Sequence of chain 1.B:
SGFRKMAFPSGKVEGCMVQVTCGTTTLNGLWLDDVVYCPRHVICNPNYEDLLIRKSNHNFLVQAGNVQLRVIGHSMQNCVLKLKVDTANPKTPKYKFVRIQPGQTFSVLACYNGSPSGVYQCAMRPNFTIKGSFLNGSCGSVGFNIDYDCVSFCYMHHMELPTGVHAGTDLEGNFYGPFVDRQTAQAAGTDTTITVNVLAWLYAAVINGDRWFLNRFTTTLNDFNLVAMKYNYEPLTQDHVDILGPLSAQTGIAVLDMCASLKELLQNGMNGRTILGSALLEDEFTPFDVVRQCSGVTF

Binding-site contacts:
Ligand atom C9 contacts residue GLU166 of chain 1.A at 3.5 Å.
Ligand atom CL contacts residue HIS164 of chain 1.A at 3.6 Å.
Ligand atom N3 contacts residue SER144 of chain 1.A at 3.7 Å.
Ligand atom C20 contacts residue GLN189 of chain 1.A at 3.6 Å.
Ligand atom C17 contacts residue HIS41 of chain 1.A at 3.9 Å.
Ligand atom C17 contacts residue HIS164 of chain 1.A at 3.3 Å.
Ligand atom C11 contacts residue LEU141 of chain 1.A at 3.6 Å (hydrophobic).
Ligand atom C9 contacts residue PHE140 of chain 1.A at 3.6 Å (hydrophobic).
Ligand atom C8 contacts residue CYS145 of chain 1.A at 3.7 Å (hydrophobic).
Ligand atom C18 contacts residue MET49 of chain 1.A at 3.6 Å (hydrophobic).
Ligand atom C9 contacts residue LEU141 of chain 1.A at 3.7 Å (hydrophobic).
Ligand atom N3 contacts residue HIS163 of chain 1.A at 2.8 Å (h-bond).
Ligand atom C20 contacts residue MET49 of chain 1.A at 3.9 Å (hydrophobic).
Ligand atom C9 contacts residue HIS163 of chain 1.A at 3.8 Å.
Ligand atom C3 contacts residue GLU166 of chain 1.A at 3.8 Å.
Ligand atom C18 contacts residue HIS164 of chain 1.A at 3.9 Å.
Ligand atom C8 contacts residue MET165 of chain 1.A at 3.9 Å (hydrophobic).
Ligand atom C8 contacts residue GLU166 of chain 1.A at 3.7 Å.
Ligand atom C13 contacts residue ASN142 of chain 1.A at 3.9 Å.
Ligand atom CL contacts residue HIS41 of chain 1.A at 3.5 Å.
Ligand atom C1 contacts residue GLU166 of chain 1.A at 4.0 Å.
Ligand atom C12 contacts residue ASN142 of chain 1.A at 3.7 Å.
Ligand atom O3 contacts residue MET165 of chain 1.A at 3.3 Å.
Ligand atom C11 contacts residue GLU166 of chain 1.A at 3.4 Å.
Ligand atom C10 contacts residue ASN142 of chain 1.A at 3.9 Å.
Ligand atom C10 contacts residue LEU141 of chain 1.A at 3.7 Å (hydrophobic).
Ligand atom C10 contacts residue GLU166 of chain 1.A at 3.7 Å.
Ligand atom CL contacts residue ASP187 of chain 1.A at 3.5 Å.
Ligand atom C22 contacts residue GLN189 of chain 1.A at 3.8 Å.
Ligand atom C11 contacts residue ASN142 of chain 1.A at 3.7 Å.
Ligand atom C contacts residue GLU166 of chain 1.A at 3.4 Å.
Ligand atom C17 contacts residue MET165 of chain 1.A at 3.7 Å (hydrophobic).
Ligand atom CL contacts residue MET165 of chain 1.A at 3.7 Å.
Ligand atom O3 contacts residue GLU166 of chain 1.A at 3.1 Å (salt-bridge).
Ligand atom C19 contacts residue MET49 of chain 1.A at 3.4 Å (hydrophobic).
Ligand atom N2 contacts residue CYS145 of chain 1.A at 3.9 Å.
Ligand atom C8 contacts residue HIS163 of chain 1.A at 3.5 Å.
Ligand atom C11 contacts residue PHE140 of chain 1.A at 3.5 Å (hydrophobic).
Ligand atom N3 contacts residue GLU166 of chain 1.A at 3.9 Å.
Ligand atom C18 contacts residue MET165 of chain 1.A at 3.6 Å (hydrophobic).

Sequence of chain 1.A:
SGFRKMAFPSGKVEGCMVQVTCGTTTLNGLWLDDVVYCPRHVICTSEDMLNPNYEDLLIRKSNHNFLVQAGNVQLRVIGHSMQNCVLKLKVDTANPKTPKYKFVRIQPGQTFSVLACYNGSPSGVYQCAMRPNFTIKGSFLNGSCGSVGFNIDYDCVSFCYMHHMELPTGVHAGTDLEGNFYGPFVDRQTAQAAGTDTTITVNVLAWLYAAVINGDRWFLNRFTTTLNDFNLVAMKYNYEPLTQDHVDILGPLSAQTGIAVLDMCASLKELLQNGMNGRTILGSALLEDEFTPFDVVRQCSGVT

The protein below binds the small molecule below.
Small molecule (SMILES): COC1CN(S(=O)(=O)N2Cc3ccc(Cl)cc3[C@H](C(=O)Nc3cncc4ccccc34)C2)C1